Sequence of chain 26.D:
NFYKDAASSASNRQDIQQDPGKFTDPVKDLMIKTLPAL

Sequence of chain 26.B:
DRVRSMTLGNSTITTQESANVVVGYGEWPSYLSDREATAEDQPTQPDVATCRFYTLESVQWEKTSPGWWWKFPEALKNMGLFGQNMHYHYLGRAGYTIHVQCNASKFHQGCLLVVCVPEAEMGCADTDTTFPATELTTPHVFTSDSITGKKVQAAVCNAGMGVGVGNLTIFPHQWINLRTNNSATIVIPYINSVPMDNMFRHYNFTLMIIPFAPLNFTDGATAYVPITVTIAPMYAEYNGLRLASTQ

Binding-site contacts:
Ligand atom C6 contacts residue TRP38 of chain 26.B at 3.9 Å (hydrophobic).
Ligand atom O6 contacts residue TRP38 of chain 26.B at 3.7 Å.
Ligand atom N7 contacts residue TRP38 of chain 26.B at 3.7 Å.
Ligand atom N9 contacts residue TRP38 of chain 26.B at 4.4 Å.
Ligand atom C2 contacts residue TRP38 of chain 26.B at 4.2 Å (hydrophobic).
Ligand atom C8 contacts residue TRP38 of chain 26.B at 4.1 Å (hydrophobic).
Ligand atom N3 contacts residue TRP38 of chain 26.B at 4.3 Å.
Ligand atom O6 contacts residue LYS58 of chain 26.D at 4.2 Å.
Ligand atom N1 contacts residue TRP38 of chain 26.B at 4.1 Å.
Ligand atom N1 contacts residue LYS58 of chain 26.D at 4.0 Å.
Ligand atom C5 contacts residue TRP38 of chain 26.B at 3.9 Å (hydrophobic).
Ligand atom C4 contacts residue TRP38 of chain 26.B at 4.1 Å (hydrophobic).

This small molecule binds to this protein.
Small molecule (SMILES): Nc1nc2[nH]cnc2c(=O)[nH]1